Sequence of chain 1.A:
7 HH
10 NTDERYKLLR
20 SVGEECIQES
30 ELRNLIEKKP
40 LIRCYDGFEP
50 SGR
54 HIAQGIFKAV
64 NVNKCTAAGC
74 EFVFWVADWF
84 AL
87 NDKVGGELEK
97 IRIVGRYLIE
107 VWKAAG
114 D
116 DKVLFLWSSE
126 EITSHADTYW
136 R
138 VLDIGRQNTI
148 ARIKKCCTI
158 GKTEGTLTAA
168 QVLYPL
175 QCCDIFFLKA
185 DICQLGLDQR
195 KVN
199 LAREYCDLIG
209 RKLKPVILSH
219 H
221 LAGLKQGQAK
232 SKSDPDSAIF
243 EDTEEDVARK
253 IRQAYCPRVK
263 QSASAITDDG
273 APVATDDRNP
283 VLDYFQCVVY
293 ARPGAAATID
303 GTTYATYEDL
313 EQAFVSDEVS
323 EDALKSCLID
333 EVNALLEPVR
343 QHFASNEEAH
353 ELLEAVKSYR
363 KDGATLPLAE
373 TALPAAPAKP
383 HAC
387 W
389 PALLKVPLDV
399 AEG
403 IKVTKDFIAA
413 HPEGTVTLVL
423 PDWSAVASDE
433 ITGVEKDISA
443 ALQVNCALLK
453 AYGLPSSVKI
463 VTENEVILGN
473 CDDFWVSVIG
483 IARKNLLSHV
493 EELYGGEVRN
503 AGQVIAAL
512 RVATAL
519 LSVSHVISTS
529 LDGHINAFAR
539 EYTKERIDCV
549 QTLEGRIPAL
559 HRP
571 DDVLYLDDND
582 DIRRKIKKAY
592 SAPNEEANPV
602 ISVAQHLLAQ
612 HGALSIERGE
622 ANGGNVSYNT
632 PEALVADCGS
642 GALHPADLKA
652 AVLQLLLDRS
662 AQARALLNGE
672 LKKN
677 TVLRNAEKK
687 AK

A small-molecule ligand and the protein it binds are described below.
Small molecule (SMILES): N[C@H](CO)Cc1ccc(O)cc1

Binding-site contacts:
Ligand atom N contacts residue ILE156 of chain 1.A at 3.9 Å.
Ligand atom CA contacts residue GLN175 of chain 1.A at 3.4 Å.
Ligand atom CG contacts residue GLN175 of chain 1.A at 3.4 Å.
Ligand atom CZ contacts residue TYR44 of chain 1.A at 3.3 Å (hydrophobic).
Ligand atom CE1 contacts residue PHE83 of chain 1.A at 3.5 Å (hydrophobic).
Ligand atom C contacts residue TYR171 of chain 1.A at 3.7 Å (hydrophobic).
Ligand atom N contacts residue GLN175 of chain 1.A at 2.6 Å (h-bond).
Ligand atom CD1 contacts residue PHE83 of chain 1.A at 3.4 Å (hydrophobic).
Ligand atom CD1 contacts residue TYR171 of chain 1.A at 4.0 Å (hydrophobic).
Ligand atom CD2 contacts residue GLY46 of chain 1.A at 3.5 Å.
Ligand atom CE2 contacts residue TYR44 of chain 1.A at 3.2 Å (hydrophobic).
Ligand atom OH contacts residue TYR44 of chain 1.A at 2.6 Å (h-bond).
Ligand atom CD1 contacts residue ALA80 of chain 1.A at 4.0 Å (hydrophobic).
Ligand atom OH contacts residue TRP78 of chain 1.A at 3.5 Å.
Ligand atom CA contacts residue TYR171 of chain 1.A at 3.2 Å (hydrophobic).
Ligand atom CA contacts residue GLN193 of chain 1.A at 3.3 Å.
Ligand atom CE2 contacts residue LEU189 of chain 1.A at 3.9 Å (hydrophobic).
Ligand atom CG contacts residue TYR171 of chain 1.A at 4.0 Å (hydrophobic).
Ligand atom CD1 contacts residue GLN175 of chain 1.A at 3.3 Å.
Ligand atom CZ contacts residue ASP178 of chain 1.A at 3.2 Å.
Ligand atom CD2 contacts residue LEU189 of chain 1.A at 4.0 Å (hydrophobic).
Ligand atom CE1 contacts residue GLN175 of chain 1.A at 3.5 Å.
Ligand atom CZ contacts residue TRP78 of chain 1.A at 3.6 Å (hydrophobic).
Ligand atom N contacts residue GLN193 of chain 1.A at 3.1 Å (h-bond).
Ligand atom C contacts residue ILE156 of chain 1.A at 4.0 Å (hydrophobic).
Ligand atom O contacts residue ILE156 of chain 1.A at 3.4 Å (h-bond).
Ligand atom CE1 contacts residue TRP78 of chain 1.A at 3.7 Å (hydrophobic).
Ligand atom CE2 contacts residue GLN175 of chain 1.A at 3.7 Å.
Ligand atom O contacts residue TYR171 of chain 1.A at 3.0 Å (h-bond).
Ligand atom O contacts residue GLU48 of chain 1.A at 2.8 Å (salt-bridge).
Ligand atom CB contacts residue GLN175 of chain 1.A at 3.9 Å.
Ligand atom CE1 contacts residue ASP178 of chain 1.A at 3.1 Å.
Ligand atom C contacts residue GLN193 of chain 1.A at 3.6 Å.
Ligand atom OH contacts residue GLN175 of chain 1.A at 3.7 Å.
Ligand atom OH contacts residue ASP178 of chain 1.A at 2.5 Å (salt-bridge).
Ligand atom CZ contacts residue GLN175 of chain 1.A at 3.5 Å.
Ligand atom CD2 contacts residue GLN175 of chain 1.A at 3.6 Å.
Ligand atom N contacts residue TYR171 of chain 1.A at 2.3 Å (h-bond).
Ligand atom CE2 contacts residue GLY46 of chain 1.A at 3.7 Å.
Ligand atom CB contacts residue TYR171 of chain 1.A at 3.2 Å (hydrophobic).